Sequence of chain 14.E:
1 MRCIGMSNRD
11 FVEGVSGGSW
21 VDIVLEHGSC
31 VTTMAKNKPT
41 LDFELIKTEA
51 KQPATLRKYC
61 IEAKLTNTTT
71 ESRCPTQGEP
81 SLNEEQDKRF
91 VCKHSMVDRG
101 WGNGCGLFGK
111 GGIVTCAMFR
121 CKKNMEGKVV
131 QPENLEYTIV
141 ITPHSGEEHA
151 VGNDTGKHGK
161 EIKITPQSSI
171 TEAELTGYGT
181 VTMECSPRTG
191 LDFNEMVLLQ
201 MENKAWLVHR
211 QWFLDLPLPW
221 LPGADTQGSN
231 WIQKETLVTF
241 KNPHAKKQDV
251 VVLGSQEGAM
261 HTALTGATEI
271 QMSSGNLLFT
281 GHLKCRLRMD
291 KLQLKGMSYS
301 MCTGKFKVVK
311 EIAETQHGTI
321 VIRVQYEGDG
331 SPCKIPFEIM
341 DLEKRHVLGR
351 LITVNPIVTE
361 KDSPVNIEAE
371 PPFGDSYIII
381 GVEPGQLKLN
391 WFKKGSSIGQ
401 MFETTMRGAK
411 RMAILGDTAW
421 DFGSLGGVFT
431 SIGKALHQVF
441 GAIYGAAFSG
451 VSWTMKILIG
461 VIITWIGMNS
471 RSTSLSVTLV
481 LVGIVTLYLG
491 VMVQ

A small-molecule ligand and the protein it binds are described below.
Small molecule (SMILES): CC(=O)N[C@@H]1[C@@H](O)[C@H](O)[C@@H](CO)O[C@H]1O

Binding-site contacts:
Ligand atom C1 contacts residue MET118 of chain 15.C at 4.1 Å (hydrophobic).
Ligand atom C2 contacts residue ASN67 of chain 15.C at 2.5 Å.
Ligand atom C7 contacts residue ASN67 of chain 15.C at 3.3 Å.
Ligand atom C3 contacts residue ASN67 of chain 15.C at 3.8 Å.
Ligand atom O7 contacts residue ASN67 of chain 15.C at 3.3 Å (h-bond).
Ligand atom O5 contacts residue ASN67 of chain 15.C at 2.4 Å (h-bond).
Ligand atom N2 contacts residue SER300 of chain 14.E at 3.9 Å.
Ligand atom C8 contacts residue MET118 of chain 15.C at 3.8 Å (hydrophobic).
Ligand atom C8 contacts residue PHE90 of chain 15.C at 3.7 Å (hydrophobic).
Ligand atom N2 contacts residue MET118 of chain 15.C at 3.6 Å.
Ligand atom C8 contacts residue ASN67 of chain 15.C at 4.4 Å.
Ligand atom C4 contacts residue ASN67 of chain 15.C at 4.2 Å.
Ligand atom O7 contacts residue SER300 of chain 14.E at 4.3 Å.
Ligand atom C5 contacts residue ASN67 of chain 15.C at 3.7 Å.
Ligand atom O7 contacts residue PHE90 of chain 15.C at 4.4 Å.
Ligand atom C7 contacts residue PHE90 of chain 15.C at 4.2 Å (hydrophobic).
Ligand atom C1 contacts residue ASN67 of chain 15.C at 1.4 Å.
Ligand atom C7 contacts residue SER300 of chain 14.E at 3.4 Å.
Ligand atom N2 contacts residue ASN67 of chain 15.C at 2.9 Å (h-bond).
Ligand atom C8 contacts residue SER300 of chain 14.E at 1.9 Å.
Ligand atom C7 contacts residue MET118 of chain 15.C at 4.0 Å (hydrophobic).
Ligand atom C8 contacts residue ARG89 of chain 15.C at 3.3 Å.
Ligand atom C2 contacts residue MET118 of chain 15.C at 4.5 Å (hydrophobic).

Sequence of chain 15.C:
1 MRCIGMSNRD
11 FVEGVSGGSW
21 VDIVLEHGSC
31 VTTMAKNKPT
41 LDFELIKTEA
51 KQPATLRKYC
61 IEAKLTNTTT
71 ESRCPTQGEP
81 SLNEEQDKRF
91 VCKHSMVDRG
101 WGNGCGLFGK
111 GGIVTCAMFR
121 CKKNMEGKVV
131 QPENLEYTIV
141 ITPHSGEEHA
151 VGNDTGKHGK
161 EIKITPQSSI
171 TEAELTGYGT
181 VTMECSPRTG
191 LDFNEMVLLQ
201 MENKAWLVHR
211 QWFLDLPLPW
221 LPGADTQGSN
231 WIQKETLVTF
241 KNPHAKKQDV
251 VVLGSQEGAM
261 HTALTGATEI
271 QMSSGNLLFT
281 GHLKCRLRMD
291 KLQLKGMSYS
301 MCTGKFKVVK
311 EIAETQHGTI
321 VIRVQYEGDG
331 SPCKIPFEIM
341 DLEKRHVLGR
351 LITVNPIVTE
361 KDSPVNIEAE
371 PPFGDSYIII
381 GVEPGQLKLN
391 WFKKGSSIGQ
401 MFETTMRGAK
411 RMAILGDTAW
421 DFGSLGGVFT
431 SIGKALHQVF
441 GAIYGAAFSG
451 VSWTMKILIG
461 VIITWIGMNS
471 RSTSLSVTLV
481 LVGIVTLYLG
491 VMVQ